Sequence of chain 3.HA:
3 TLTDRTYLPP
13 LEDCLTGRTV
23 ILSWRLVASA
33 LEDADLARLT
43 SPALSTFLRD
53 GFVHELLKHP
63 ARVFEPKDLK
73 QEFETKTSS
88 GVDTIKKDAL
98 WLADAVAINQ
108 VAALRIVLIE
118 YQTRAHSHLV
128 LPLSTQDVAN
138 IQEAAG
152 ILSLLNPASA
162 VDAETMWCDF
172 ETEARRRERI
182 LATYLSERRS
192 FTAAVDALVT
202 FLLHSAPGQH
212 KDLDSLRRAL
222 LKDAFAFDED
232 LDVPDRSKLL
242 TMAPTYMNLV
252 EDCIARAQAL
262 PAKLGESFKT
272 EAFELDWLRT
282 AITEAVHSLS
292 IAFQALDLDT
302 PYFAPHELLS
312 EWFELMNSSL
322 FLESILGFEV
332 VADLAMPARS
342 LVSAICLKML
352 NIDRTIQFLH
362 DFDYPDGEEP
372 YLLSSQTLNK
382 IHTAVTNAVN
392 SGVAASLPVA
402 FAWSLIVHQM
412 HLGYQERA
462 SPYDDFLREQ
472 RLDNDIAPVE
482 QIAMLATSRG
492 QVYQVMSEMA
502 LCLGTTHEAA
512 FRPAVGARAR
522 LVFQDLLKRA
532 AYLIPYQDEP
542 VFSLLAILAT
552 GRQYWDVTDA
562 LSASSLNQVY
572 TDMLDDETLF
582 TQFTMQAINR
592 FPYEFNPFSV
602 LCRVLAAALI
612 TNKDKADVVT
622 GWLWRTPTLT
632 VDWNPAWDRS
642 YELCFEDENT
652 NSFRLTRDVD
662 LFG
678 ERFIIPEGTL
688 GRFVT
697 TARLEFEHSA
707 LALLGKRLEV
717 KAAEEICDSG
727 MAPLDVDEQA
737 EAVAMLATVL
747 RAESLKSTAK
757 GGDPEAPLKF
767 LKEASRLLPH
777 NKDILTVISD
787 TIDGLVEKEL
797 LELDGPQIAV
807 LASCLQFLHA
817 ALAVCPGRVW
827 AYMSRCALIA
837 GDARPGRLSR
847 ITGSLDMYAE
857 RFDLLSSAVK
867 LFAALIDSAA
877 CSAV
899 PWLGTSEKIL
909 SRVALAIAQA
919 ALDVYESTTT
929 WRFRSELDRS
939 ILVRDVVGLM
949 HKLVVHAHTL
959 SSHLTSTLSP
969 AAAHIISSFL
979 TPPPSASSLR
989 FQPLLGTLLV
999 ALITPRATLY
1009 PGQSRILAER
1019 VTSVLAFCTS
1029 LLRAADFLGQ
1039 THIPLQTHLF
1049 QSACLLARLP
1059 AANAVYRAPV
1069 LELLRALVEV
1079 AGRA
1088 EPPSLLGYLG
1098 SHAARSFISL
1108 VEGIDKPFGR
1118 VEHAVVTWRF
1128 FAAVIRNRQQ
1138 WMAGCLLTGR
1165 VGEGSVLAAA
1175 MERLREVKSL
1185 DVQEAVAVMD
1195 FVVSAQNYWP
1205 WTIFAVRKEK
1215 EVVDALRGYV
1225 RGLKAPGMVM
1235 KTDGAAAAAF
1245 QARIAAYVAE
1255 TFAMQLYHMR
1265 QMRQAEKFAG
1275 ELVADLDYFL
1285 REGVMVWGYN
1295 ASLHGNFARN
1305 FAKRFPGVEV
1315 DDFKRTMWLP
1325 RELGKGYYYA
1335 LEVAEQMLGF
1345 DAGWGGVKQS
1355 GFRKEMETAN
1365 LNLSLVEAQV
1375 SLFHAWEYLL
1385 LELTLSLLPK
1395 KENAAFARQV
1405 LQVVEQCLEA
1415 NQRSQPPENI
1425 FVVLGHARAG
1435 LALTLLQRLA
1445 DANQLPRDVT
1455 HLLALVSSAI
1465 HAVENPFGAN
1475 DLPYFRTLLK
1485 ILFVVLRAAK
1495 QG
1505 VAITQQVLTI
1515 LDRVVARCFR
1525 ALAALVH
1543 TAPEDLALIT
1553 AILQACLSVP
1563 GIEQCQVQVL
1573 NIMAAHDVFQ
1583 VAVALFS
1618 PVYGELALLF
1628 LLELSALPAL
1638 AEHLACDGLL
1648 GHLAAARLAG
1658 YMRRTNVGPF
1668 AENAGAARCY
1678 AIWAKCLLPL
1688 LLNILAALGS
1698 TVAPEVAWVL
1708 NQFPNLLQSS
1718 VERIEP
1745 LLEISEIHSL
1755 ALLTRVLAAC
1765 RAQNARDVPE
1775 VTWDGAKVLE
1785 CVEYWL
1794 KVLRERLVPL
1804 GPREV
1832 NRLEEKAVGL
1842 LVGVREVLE

The protein below binds the small molecule below.
Small molecule (SMILES): CC[C@H](C)[C@H](NC(=O)[C@H](CO)NC(=O)[C@H](CC(=O)O)NC(=O)[C@@H](N)CCC(=O)O)C(=O)N[C@@H](CC(C)C)C(=O)N[C@@H](CCC(N)=O)C(=O)N1CCC[C@H]1C(=O)NCC(=O)N[C@@H](C)C(=O)N[C@@H](Cc1ccccc1)C(=O)N[C@@H](CO)C(=O)N[C@@H](C)C(=O)N[C@H](C=O)CC(N)=O

Binding-site contacts:
Ligand atom N contacts residue PRO536 of chain 3.HA at 4.2 Å.
Ligand atom CG contacts residue PRO536 of chain 3.HA at 4.5 Å (hydrophobic).
Ligand atom CG1 contacts residue THR488 of chain 3.HA at 4.2 Å.
Ligand atom CD1 contacts residue ILE535 of chain 3.HA at 4.0 Å (hydrophobic).
Ligand atom N contacts residue ILE535 of chain 3.HA at 3.7 Å.
Ligand atom CD2 contacts residue ALA484 of chain 3.HA at 3.6 Å (hydrophobic).
Ligand atom O contacts residue HIS409 of chain 3.HA at 3.6 Å.
Ligand atom CA contacts residue TYR537 of chain 3.HA at 4.5 Å (hydrophobic).
Ligand atom CE1 contacts residue LEU413 of chain 3.HA at 4.2 Å (hydrophobic).
Ligand atom CD1 contacts residue GLN538 of chain 3.HA at 3.1 Å.
Ligand atom CB contacts residue LEU534 of chain 3.HA at 4.3 Å (hydrophobic).
Ligand atom NE2 contacts residue PRO536 of chain 3.HA at 4.2 Å.
Ligand atom C contacts residue HIS409 of chain 3.HA at 4.4 Å.
Ligand atom CD1 contacts residue THR488 of chain 3.HA at 4.2 Å.
Ligand atom O contacts residue PRO536 of chain 3.HA at 3.8 Å.
Ligand atom CB contacts residue GLU481 of chain 3.HA at 3.6 Å.
Ligand atom CD1 contacts residue PHE402 of chain 3.HA at 4.0 Å (hydrophobic).
Ligand atom CD contacts residue TYR537 of chain 3.HA at 4.5 Å (hydrophobic).
Ligand atom CB contacts residue THR488 of chain 3.HA at 4.4 Å.
Ligand atom CA contacts residue ILE535 of chain 3.HA at 3.8 Å (hydrophobic).
Ligand atom CG contacts residue TYR537 of chain 3.HA at 3.2 Å (hydrophobic).
Ligand atom CD2 contacts residue THR488 of chain 3.HA at 4.2 Å.
Ligand atom CB contacts residue ILE535 of chain 3.HA at 4.2 Å (hydrophobic).
Ligand atom CB contacts residue TYR537 of chain 3.HA at 3.0 Å (hydrophobic).
Ligand atom CD1 contacts residue LEU413 of chain 3.HA at 4.1 Å (hydrophobic).
Ligand atom CB contacts residue TYR533 of chain 3.HA at 3.6 Å (hydrophobic).
Ligand atom CD2 contacts residue MET485 of chain 3.HA at 4.0 Å (hydrophobic).
Ligand atom O contacts residue LEU534 of chain 3.HA at 4.3 Å.
Ligand atom CD1 contacts residue ILE535 of chain 3.HA at 4.0 Å (hydrophobic).
Ligand atom CG contacts residue TYR533 of chain 3.HA at 3.3 Å (hydrophobic).
Ligand atom OD1 contacts residue TYR533 of chain 3.HA at 3.4 Å.
Ligand atom ND2 contacts residue TYR533 of chain 3.HA at 3.7 Å.